The small molecule below binds the protein below.
Small molecule (SMILES): CC(C)C[C@H](CP(=O)(O)[C@@H](N)CCc1ccccc1)C(=O)N[C@@H](Cc1c[nH]c2ccccc12)C(N)=O

Binding-site contacts:
Ligand atom C27 contacts residue SER828 of chain 1.Q at 3.8 Å.
Ligand atom C13 contacts residue GLU338 of chain 1.Q at 3.4 Å.
Ligand atom O1 contacts residue ZN1 of chain 1.BM at 2.7 Å.
Ligand atom C13 contacts residue ALA302 of chain 1.Q at 3.8 Å (hydrophobic).
Ligand atom P1 contacts residue ZN1 of chain 1.BM at 3.1 Å.
Ligand atom N1 contacts residue GLU167 of chain 1.Q at 2.7 Å (salt-bridge).
Ligand atom O2 contacts residue HIS337 of chain 1.Q at 3.8 Å.
Ligand atom C22 contacts residue SER828 of chain 1.Q at 3.6 Å.
Ligand atom N1 contacts residue GLU304 of chain 1.Q at 2.9 Å (salt-bridge).
Ligand atom C23 contacts residue SER828 of chain 1.Q at 3.4 Å.
Ligand atom N3 contacts residue SER828 of chain 1.Q at 3.6 Å.
Ligand atom C16 contacts residue THR334 of chain 1.Q at 3.3 Å.
Ligand atom O2 contacts residue ZN1 of chain 1.BM at 2.5 Å.
Ligand atom O1 contacts residue HIS337 of chain 1.Q at 3.6 Å.
Ligand atom C1 contacts residue PHE417 of chain 1.Q at 3.7 Å (hydrophobic).
Ligand atom C3 contacts residue SER300 of chain 1.Q at 2.9 Å.
Ligand atom C6 contacts residue PHE417 of chain 1.Q at 3.7 Å (hydrophobic).
Ligand atom O1 contacts residue GLU304 of chain 1.Q at 2.9 Å (salt-bridge).
Ligand atom C15 contacts residue HIS337 of chain 1.Q at 3.5 Å.
Ligand atom P1 contacts residue TYR422 of chain 1.Q at 3.8 Å.
Ligand atom N1 contacts residue MET303 of chain 1.Q at 3.4 Å (h-bond).
Ligand atom C10 contacts residue GLY301 of chain 1.Q at 3.8 Å.
Ligand atom C26 contacts residue SER828 of chain 1.Q at 3.8 Å.
Ligand atom P1 contacts residue ALA302 of chain 1.Q at 3.7 Å.
Ligand atom O1 contacts residue GLU338 of chain 1.Q at 3.0 Å (salt-bridge).
Ligand atom C15 contacts residue GLU367 of chain 1.Q at 3.8 Å.
Ligand atom O2 contacts residue TYR422 of chain 1.Q at 2.4 Å (h-bond).
Ligand atom O3 contacts residue GLY301 of chain 1.Q at 2.7 Å (h-bond).
Ligand atom C4 contacts residue SER300 of chain 1.Q at 3.5 Å.
Ligand atom C11 contacts residue ALA302 of chain 1.Q at 3.1 Å (hydrophobic).
Ligand atom O1 contacts residue HIS341 of chain 1.Q at 3.7 Å.
Ligand atom O2 contacts residue GLU360 of chain 1.Q at 2.9 Å (salt-bridge).
Ligand atom C1 contacts residue GLU167 of chain 1.Q at 3.7 Å.
Ligand atom C7 contacts residue PHE417 of chain 1.Q at 3.4 Å (hydrophobic).
Ligand atom C9 contacts residue ALA302 of chain 1.Q at 3.4 Å (hydrophobic).
Ligand atom C3 contacts residue GLN165 of chain 1.Q at 3.8 Å.
Ligand atom C21 contacts residue TYR422 of chain 1.Q at 3.7 Å (hydrophobic).
Ligand atom C25 contacts residue SER828 of chain 1.Q at 3.7 Å.
Ligand atom C24 contacts residue SER828 of chain 1.Q at 3.7 Å.
Ligand atom C26 contacts residue SER829 of chain 1.Q at 3.4 Å.

Sequence of chain 1.Q:
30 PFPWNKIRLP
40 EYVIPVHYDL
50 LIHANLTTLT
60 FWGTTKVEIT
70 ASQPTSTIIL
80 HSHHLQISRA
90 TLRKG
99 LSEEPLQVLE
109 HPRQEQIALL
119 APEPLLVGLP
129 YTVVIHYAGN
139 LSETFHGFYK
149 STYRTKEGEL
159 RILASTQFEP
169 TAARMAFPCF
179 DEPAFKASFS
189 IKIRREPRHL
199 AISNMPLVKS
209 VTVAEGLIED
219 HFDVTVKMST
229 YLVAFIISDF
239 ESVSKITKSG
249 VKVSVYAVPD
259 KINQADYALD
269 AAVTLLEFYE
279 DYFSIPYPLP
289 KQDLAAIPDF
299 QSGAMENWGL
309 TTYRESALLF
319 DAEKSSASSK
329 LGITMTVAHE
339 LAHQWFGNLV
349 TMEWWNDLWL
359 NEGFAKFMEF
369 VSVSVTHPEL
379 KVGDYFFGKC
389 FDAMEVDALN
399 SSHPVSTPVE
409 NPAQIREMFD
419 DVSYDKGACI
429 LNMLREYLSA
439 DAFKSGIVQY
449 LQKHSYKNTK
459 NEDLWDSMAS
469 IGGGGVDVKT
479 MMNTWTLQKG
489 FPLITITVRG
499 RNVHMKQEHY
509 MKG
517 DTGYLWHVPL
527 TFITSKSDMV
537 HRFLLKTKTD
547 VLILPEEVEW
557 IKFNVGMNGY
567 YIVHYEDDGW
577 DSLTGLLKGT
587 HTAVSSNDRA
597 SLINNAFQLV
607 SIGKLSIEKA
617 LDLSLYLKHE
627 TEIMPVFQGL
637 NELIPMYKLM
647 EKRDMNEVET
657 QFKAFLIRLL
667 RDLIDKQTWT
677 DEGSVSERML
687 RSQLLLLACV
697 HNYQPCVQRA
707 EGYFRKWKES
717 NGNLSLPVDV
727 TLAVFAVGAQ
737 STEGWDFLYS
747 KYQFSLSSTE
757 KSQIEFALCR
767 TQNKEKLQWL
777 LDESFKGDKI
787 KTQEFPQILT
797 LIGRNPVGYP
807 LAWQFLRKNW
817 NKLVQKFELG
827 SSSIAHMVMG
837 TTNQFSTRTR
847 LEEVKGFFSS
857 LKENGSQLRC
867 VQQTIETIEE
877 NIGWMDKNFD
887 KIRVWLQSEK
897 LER